Sequence of chain 1.B:
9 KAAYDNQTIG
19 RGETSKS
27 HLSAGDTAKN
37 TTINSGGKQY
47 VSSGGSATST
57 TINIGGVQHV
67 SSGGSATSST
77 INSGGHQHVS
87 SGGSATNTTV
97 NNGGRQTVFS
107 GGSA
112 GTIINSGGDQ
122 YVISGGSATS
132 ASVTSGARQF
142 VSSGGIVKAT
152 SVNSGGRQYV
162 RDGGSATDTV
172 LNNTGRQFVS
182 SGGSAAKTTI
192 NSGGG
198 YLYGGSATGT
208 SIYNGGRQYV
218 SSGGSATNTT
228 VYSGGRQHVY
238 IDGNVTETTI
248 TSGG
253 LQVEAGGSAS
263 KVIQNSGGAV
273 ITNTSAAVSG

A small-molecule ligand and the protein it binds are described below.
Small molecule (SMILES): OC[C@@H](O)[C@H]1O[C@H](O)[C@@H](O)[C@@H](O)[C@@H]1O

Binding-site contacts:
Ligand atom O2 contacts residue SER260 of chain 1.B at 2.9 Å (h-bond).
Ligand atom C5 contacts residue ALA261 of chain 1.B at 3.9 Å (hydrophobic).
Ligand atom O4 contacts residue SER260 of chain 1.B at 4.5 Å.
Ligand atom C1 contacts residue SER260 of chain 1.B at 1.4 Å.
Ligand atom O2 contacts residue ASN241 of chain 1.B at 3.1 Å (h-bond).
Ligand atom C7 contacts residue ALA278 of chain 1.B at 3.5 Å (hydrophobic).
Ligand atom C7 contacts residue SER281 of chain 1.B at 4.5 Å.
Ligand atom C1 contacts residue ALA261 of chain 1.B at 4.4 Å (hydrophobic).
Ligand atom C3 contacts residue SER260 of chain 1.B at 3.9 Å.
Ligand atom O7 contacts residue ALA278 of chain 1.B at 4.0 Å.
Ligand atom O6 contacts residue SER262 of chain 1.B at 4.3 Å.
Ligand atom C5 contacts residue SER260 of chain 1.B at 3.0 Å.
Ligand atom C6 contacts residue SER260 of chain 1.B at 4.3 Å.
Ligand atom O5 contacts residue ALA261 of chain 1.B at 3.4 Å (h-bond).
Ligand atom O7 contacts residue SER281 of chain 1.B at 3.1 Å (h-bond).
Ligand atom C2 contacts residue ASN241 of chain 1.B at 3.5 Å.
Ligand atom O6 contacts residue ALA261 of chain 1.B at 3.9 Å.
Ligand atom C6 contacts residue ALA261 of chain 1.B at 3.4 Å (hydrophobic).
Ligand atom C2 contacts residue SER260 of chain 1.B at 2.4 Å.
Ligand atom C7 contacts residue ALA261 of chain 1.B at 4.5 Å (hydrophobic).
Ligand atom C4 contacts residue SER260 of chain 1.B at 3.9 Å.
Ligand atom C1 contacts residue ASN241 of chain 1.B at 2.8 Å.
Ligand atom O5 contacts residue ASN241 of chain 1.B at 3.9 Å.
Ligand atom O7 contacts residue VAL280 of chain 1.B at 4.4 Å.
Ligand atom O5 contacts residue SER260 of chain 1.B at 2.2 Å (h-bond).